A protein and the small-molecule ligand that binds it are described below.
Small molecule (SMILES): CC(=O)N[C@@H]1[C@@H](O)[C@H](O)[C@@H](CO)O[C@H]1O

Sequence of chain 1.D:
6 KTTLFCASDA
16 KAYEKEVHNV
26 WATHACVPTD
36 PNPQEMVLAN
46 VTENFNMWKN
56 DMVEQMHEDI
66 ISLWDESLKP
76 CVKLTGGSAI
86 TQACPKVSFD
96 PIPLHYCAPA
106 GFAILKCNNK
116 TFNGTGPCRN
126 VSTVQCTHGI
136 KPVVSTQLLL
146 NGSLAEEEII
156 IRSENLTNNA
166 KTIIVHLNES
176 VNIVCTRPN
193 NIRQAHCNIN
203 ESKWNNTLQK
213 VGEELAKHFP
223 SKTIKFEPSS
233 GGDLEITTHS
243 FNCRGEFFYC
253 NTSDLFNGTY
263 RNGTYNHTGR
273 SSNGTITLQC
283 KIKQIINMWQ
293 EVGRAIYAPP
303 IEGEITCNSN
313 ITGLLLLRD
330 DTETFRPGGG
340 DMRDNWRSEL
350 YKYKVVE

Binding-site contacts:
Ligand atom C3 contacts residue CYS309 of chain 1.D at 4.2 Å (hydrophobic).
Ligand atom C6 contacts residue ASN310 of chain 1.D at 4.4 Å.
Ligand atom C3 contacts residue SER311 of chain 1.D at 3.9 Å.
Ligand atom C3 contacts residue ASN146 of chain 1.D at 3.8 Å.
Ligand atom C2 contacts residue ASN310 of chain 1.D at 4.4 Å.
Ligand atom C8 contacts residue PHE243 of chain 1.D at 4.2 Å (hydrophobic).
Ligand atom O4 contacts residue ASN310 of chain 1.D at 3.9 Å.
Ligand atom C8 contacts residue ASN244 of chain 1.D at 3.9 Å.
Ligand atom C5 contacts residue ASN310 of chain 1.D at 3.4 Å.
Ligand atom C3 contacts residue ASN310 of chain 1.D at 3.7 Å.
Ligand atom C5 contacts residue ASN146 of chain 1.D at 3.6 Å.
Ligand atom C3 contacts residue ARG246 of chain 1.D at 4.2 Å.
Ligand atom O4 contacts residue ARG246 of chain 1.D at 3.0 Å (salt-bridge).
Ligand atom O3 contacts residue SER311 of chain 1.D at 4.4 Å.
Ligand atom C8 contacts residue LEU145 of chain 1.D at 3.7 Å (hydrophobic).
Ligand atom C8 contacts residue VAL138 of chain 1.D at 4.3 Å (hydrophobic).
Ligand atom C4 contacts residue ARG246 of chain 1.D at 4.0 Å.
Ligand atom O7 contacts residue PRO96 of chain 1.D at 3.7 Å.
Ligand atom N2 contacts residue SER311 of chain 1.D at 2.9 Å (h-bond).
Ligand atom O5 contacts residue LYS136 of chain 1.D at 3.8 Å.
Ligand atom O3 contacts residue ASN310 of chain 1.D at 4.3 Å.
Ligand atom C7 contacts residue ASN146 of chain 1.D at 3.8 Å.
Ligand atom N2 contacts residue CYS309 of chain 1.D at 4.4 Å.
Ligand atom O6 contacts residue LYS136 of chain 1.D at 3.6 Å.
Ligand atom C4 contacts residue ASN146 of chain 1.D at 4.2 Å.
Ligand atom C4 contacts residue ASP95 of chain 1.D at 4.3 Å.
Ligand atom C1 contacts residue SER311 of chain 1.D at 3.9 Å.
Ligand atom O5 contacts residue ASN310 of chain 1.D at 4.1 Å.
Ligand atom O7 contacts residue ASN146 of chain 1.D at 3.9 Å.
Ligand atom C2 contacts residue SER311 of chain 1.D at 3.7 Å.
Ligand atom C2 contacts residue ASN146 of chain 1.D at 2.5 Å.
Ligand atom C1 contacts residue ASN310 of chain 1.D at 4.0 Å.
Ligand atom C1 contacts residue ASN146 of chain 1.D at 1.4 Å.
Ligand atom C4 contacts residue ASN310 of chain 1.D at 3.9 Å.
Ligand atom C7 contacts residue SER311 of chain 1.D at 3.8 Å.
Ligand atom N2 contacts residue ASN146 of chain 1.D at 3.1 Å (h-bond).
Ligand atom O5 contacts residue ASN146 of chain 1.D at 2.3 Å (h-bond).
Ligand atom O3 contacts residue CYS309 of chain 1.D at 3.2 Å (h-bond).
Ligand atom O3 contacts residue ARG246 of chain 1.D at 3.4 Å (salt-bridge).
Ligand atom C8 contacts residue SER311 of chain 1.D at 3.8 Å.